A small-molecule ligand and the protein it binds are described below.
Small molecule (SMILES): CC(=O)N[C@H]1[C@H](O[C@H]2[C@H](O)[C@@H](NC(C)=O)CO[C@@H]2CO)O[C@H](CO)[C@@H](O)[C@@H]1O

Sequence of chain 1.A:
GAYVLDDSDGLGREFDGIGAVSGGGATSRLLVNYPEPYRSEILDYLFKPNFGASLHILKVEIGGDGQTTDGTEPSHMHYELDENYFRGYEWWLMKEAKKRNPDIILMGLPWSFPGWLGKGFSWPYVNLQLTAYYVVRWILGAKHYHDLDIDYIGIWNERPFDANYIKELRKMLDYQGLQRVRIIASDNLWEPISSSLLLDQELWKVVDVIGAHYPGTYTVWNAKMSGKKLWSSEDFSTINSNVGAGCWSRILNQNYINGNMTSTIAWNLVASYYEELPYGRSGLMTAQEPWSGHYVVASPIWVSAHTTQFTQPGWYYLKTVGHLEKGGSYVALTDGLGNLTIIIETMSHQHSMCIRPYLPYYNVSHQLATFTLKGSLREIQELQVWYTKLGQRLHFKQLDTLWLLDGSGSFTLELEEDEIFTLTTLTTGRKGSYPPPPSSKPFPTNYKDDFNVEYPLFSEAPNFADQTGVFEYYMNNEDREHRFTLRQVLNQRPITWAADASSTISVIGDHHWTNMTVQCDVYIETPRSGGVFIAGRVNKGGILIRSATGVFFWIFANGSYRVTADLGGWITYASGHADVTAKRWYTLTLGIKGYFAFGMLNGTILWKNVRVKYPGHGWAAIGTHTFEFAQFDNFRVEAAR

Binding-site contacts:
Ligand atom O6 contacts residue ASN268 of chain 1.A at 4.1 Å.
Ligand atom C5 contacts residue ILE267 of chain 1.A at 4.4 Å (hydrophobic).
Ligand atom C7 contacts residue ASN270 of chain 1.A at 3.3 Å.
Ligand atom O7 contacts residue ASN270 of chain 1.A at 4.3 Å.
Ligand atom C2 contacts residue ASN270 of chain 1.A at 2.5 Å.
Ligand atom C4 contacts residue ASN270 of chain 1.A at 4.2 Å.
Ligand atom C3 contacts residue ASN270 of chain 1.A at 3.8 Å.
Ligand atom C1 contacts residue LYS234 of chain 1.A at 4.2 Å.
Ligand atom O7 contacts residue ARG23 of chain 1.A at 3.2 Å (salt-bridge).
Ligand atom O6 contacts residue ILE267 of chain 1.A at 2.4 Å (h-bond).
Ligand atom C5 contacts residue ASN270 of chain 1.A at 3.6 Å.
Ligand atom O5 contacts residue ASN270 of chain 1.A at 2.3 Å (h-bond).
Ligand atom C1 contacts residue ASN270 of chain 1.A at 1.4 Å.
Ligand atom N2 contacts residue ASN270 of chain 1.A at 2.9 Å (h-bond).
Ligand atom C8 contacts residue ASN270 of chain 1.A at 3.4 Å.
Ligand atom C6 contacts residue ILE267 of chain 1.A at 3.5 Å (hydrophobic).
Ligand atom C7 contacts residue ARG23 of chain 1.A at 3.9 Å.
Ligand atom C8 contacts residue ARG23 of chain 1.A at 3.6 Å.
Ligand atom O5 contacts residue ILE267 of chain 1.A at 4.2 Å.